This small molecule binds to this protein.
Small molecule (SMILES): OC[C@H]1CCCN1

Binding-site contacts:
Ligand atom CG contacts residue ALA152 of chain 1.A at 3.7 Å (hydrophobic).
Ligand atom N contacts residue TYR129 of chain 1.A at 3.6 Å.
Ligand atom CA contacts residue LYS154 of chain 1.A at 4.0 Å.
Ligand atom CA contacts residue TYR129 of chain 1.A at 4.0 Å (hydrophobic).
Ligand atom CG contacts residue TYR129 of chain 1.A at 4.1 Å (hydrophobic).
Ligand atom C contacts residue LYS154 of chain 1.A at 3.6 Å.
Ligand atom O contacts residue ASP128 of chain 1.A at 2.4 Å (salt-bridge).
Ligand atom O contacts residue LYS154 of chain 1.A at 4.2 Å.
Ligand atom CG contacts residue GLY153 of chain 1.A at 3.4 Å.
Ligand atom CG contacts residue LYS154 of chain 1.A at 3.8 Å.
Ligand atom CG contacts residue ASP128 of chain 1.A at 4.3 Å.
Ligand atom CD contacts residue GLY153 of chain 1.A at 4.2 Å.
Ligand atom CD contacts residue TYR129 of chain 1.A at 3.6 Å (hydrophobic).
Ligand atom CA contacts residue ASP128 of chain 1.A at 4.0 Å.
Ligand atom C contacts residue ASP128 of chain 1.A at 3.7 Å.
Ligand atom CB contacts residue TYR129 of chain 1.A at 3.9 Å (hydrophobic).
Ligand atom CB contacts residue ASP128 of chain 1.A at 3.1 Å.
Ligand atom CB contacts residue LYS154 of chain 1.A at 3.2 Å.
Ligand atom CB contacts residue GLY153 of chain 1.A at 4.0 Å.

Sequence of chain 1.A:
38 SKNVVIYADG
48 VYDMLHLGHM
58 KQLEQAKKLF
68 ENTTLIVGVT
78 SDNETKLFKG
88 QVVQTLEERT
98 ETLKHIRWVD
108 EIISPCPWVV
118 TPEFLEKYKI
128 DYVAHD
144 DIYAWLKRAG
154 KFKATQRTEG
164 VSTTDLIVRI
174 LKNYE